The small molecule below binds the protein below.
Small molecule (SMILES): CC(=O)N[C@@H]1[C@@H](O)[C@H](O)[C@@H](CO)O[C@H]1O

Sequence of chain 1.B:
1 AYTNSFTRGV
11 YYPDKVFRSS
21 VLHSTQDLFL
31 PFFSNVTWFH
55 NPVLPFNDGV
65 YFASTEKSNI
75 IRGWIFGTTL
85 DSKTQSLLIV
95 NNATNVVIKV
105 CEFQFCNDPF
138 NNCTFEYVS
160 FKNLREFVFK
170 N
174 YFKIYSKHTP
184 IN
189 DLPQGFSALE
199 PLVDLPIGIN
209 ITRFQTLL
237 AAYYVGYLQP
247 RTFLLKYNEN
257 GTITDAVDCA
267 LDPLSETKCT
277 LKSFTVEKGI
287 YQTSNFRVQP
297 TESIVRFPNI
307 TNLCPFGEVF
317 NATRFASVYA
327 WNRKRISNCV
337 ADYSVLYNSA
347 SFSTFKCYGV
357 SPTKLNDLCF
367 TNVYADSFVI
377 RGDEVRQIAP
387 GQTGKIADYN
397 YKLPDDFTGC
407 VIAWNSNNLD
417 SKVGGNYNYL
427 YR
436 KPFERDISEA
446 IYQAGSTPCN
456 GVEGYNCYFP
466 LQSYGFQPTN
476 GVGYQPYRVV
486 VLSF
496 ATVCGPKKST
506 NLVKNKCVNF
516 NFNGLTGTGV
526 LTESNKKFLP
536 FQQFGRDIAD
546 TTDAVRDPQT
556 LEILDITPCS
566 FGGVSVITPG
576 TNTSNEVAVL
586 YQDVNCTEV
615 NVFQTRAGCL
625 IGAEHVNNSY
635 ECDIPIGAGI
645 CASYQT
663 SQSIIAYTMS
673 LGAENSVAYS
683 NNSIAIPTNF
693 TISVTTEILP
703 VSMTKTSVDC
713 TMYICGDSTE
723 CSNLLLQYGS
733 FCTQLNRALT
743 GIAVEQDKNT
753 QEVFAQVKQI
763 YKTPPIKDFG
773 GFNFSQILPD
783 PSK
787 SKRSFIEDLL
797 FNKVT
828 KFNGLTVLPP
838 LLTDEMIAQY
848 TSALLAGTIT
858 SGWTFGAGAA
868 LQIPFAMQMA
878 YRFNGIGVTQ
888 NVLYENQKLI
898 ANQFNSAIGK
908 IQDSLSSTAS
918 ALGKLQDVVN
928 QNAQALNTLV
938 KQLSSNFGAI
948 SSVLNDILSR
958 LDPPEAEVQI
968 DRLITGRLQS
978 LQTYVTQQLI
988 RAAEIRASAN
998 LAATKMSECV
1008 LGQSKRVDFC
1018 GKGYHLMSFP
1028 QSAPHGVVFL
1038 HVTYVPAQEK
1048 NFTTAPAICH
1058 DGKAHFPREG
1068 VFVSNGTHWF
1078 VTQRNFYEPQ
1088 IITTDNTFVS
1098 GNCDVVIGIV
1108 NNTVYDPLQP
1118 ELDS

Binding-site contacts:
Ligand atom C2 contacts residue ASN683 of chain 1.B at 2.6 Å.
Ligand atom N2 contacts residue ASN683 of chain 1.B at 3.0 Å (h-bond).
Ligand atom O5 contacts residue ASN683 of chain 1.B at 2.4 Å (h-bond).
Ligand atom C8 contacts residue ASN683 of chain 1.B at 4.5 Å.
Ligand atom C3 contacts residue ASN683 of chain 1.B at 3.8 Å.
Ligand atom C7 contacts residue ASN683 of chain 1.B at 3.2 Å.
Ligand atom C1 contacts residue ASN683 of chain 1.B at 1.4 Å.
Ligand atom C4 contacts residue ASN683 of chain 1.B at 4.3 Å.
Ligand atom C5 contacts residue ASN683 of chain 1.B at 3.7 Å.
Ligand atom O7 contacts residue ASN683 of chain 1.B at 3.0 Å (h-bond).